Binding-site contacts:
Ligand atom C3 contacts residue GLY336 of chain 1.A at 4.1 Å.
Ligand atom C6 contacts residue ASP340 of chain 1.A at 4.3 Å.
Ligand atom C3 contacts residue ASN341 of chain 1.A at 3.8 Å.
Ligand atom C1 contacts residue SER338 of chain 1.A at 3.9 Å.
Ligand atom C1 contacts residue ASN341 of chain 1.A at 1.4 Å.
Ligand atom C5 contacts residue SER338 of chain 1.A at 3.9 Å.
Ligand atom O5 contacts residue SER338 of chain 1.A at 4.2 Å.
Ligand atom C7 contacts residue ASN341 of chain 1.A at 3.2 Å.
Ligand atom O6 contacts residue GLU349 of chain 1.A at 4.3 Å.
Ligand atom C8 contacts residue ASN341 of chain 1.A at 4.4 Å.
Ligand atom C6 contacts residue PHE337 of chain 1.A at 4.1 Å (hydrophobic).
Ligand atom C8 contacts residue SER343 of chain 1.A at 4.4 Å.
Ligand atom C5 contacts residue PHE337 of chain 1.A at 4.1 Å (hydrophobic).
Ligand atom C2 contacts residue GLY336 of chain 1.A at 4.5 Å.
Ligand atom O4 contacts residue GLY336 of chain 1.A at 4.1 Å.
Ligand atom C6 contacts residue SER338 of chain 1.A at 3.7 Å.
Ligand atom C5 contacts residue ASN341 of chain 1.A at 4.4 Å.
Ligand atom C5 contacts residue GLY336 of chain 1.A at 4.4 Å.
Ligand atom N2 contacts residue GLY336 of chain 1.A at 4.3 Å.
Ligand atom C8 contacts residue ILE344 of chain 1.A at 4.1 Å (hydrophobic).
Ligand atom C2 contacts residue ASN341 of chain 1.A at 2.4 Å.
Ligand atom O5 contacts residue SER338 of chain 1.A at 3.4 Å.
Ligand atom C7 contacts residue GLY336 of chain 1.A at 4.4 Å.
Ligand atom O5 contacts residue ASN341 of chain 1.A at 2.4 Å (h-bond).
Ligand atom C4 contacts residue ASN341 of chain 1.A at 4.2 Å.
Ligand atom O7 contacts residue GLY336 of chain 1.A at 3.2 Å (h-bond).
Ligand atom C5 contacts residue ASN341 of chain 1.A at 3.6 Å.
Ligand atom C1 contacts residue GLY336 of chain 1.A at 4.2 Å.
Ligand atom C6 contacts residue ASN341 of chain 1.A at 4.1 Å.
Ligand atom C8 contacts residue ASN342 of chain 1.A at 3.7 Å.
Ligand atom N2 contacts residue ASN341 of chain 1.A at 2.9 Å (h-bond).
Ligand atom O7 contacts residue ASN341 of chain 1.A at 3.0 Å (h-bond).
Ligand atom O7 contacts residue PRO335 of chain 1.A at 4.0 Å.
Ligand atom C6 contacts residue SER338 of chain 1.A at 3.9 Å.

Sequence of chain 1.A:
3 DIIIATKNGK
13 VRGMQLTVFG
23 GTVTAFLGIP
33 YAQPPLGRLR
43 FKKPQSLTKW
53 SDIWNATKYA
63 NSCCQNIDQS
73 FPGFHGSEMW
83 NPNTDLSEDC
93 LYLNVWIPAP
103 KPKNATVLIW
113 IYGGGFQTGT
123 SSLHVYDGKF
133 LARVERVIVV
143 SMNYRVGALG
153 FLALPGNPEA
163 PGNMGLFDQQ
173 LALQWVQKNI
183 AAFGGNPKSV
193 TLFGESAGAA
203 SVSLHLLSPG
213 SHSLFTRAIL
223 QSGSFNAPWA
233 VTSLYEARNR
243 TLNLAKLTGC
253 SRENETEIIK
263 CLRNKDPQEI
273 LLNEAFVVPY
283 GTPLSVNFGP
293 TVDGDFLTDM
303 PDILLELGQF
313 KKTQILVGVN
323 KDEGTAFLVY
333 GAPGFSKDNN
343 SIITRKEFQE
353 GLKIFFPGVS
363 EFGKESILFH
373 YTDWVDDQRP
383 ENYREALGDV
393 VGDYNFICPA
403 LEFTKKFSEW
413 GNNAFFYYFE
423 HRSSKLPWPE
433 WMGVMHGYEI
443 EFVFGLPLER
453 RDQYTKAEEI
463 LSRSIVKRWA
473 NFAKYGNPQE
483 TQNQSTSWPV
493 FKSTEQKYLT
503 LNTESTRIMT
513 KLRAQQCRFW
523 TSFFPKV

A protein and the small-molecule ligand that binds it are described below.
Small molecule (SMILES): CC(=O)N[C@H]1[C@H](O[C@H]2[C@H](O)[C@@H](NC(C)=O)CO[C@@H]2CO[C@@H]2O[C@@H](C)[C@@H](O)[C@@H](O)[C@@H]2O)O[C@H](CO)[C@@H](O)[C@@H]1O